Sequence of chain 48.B:
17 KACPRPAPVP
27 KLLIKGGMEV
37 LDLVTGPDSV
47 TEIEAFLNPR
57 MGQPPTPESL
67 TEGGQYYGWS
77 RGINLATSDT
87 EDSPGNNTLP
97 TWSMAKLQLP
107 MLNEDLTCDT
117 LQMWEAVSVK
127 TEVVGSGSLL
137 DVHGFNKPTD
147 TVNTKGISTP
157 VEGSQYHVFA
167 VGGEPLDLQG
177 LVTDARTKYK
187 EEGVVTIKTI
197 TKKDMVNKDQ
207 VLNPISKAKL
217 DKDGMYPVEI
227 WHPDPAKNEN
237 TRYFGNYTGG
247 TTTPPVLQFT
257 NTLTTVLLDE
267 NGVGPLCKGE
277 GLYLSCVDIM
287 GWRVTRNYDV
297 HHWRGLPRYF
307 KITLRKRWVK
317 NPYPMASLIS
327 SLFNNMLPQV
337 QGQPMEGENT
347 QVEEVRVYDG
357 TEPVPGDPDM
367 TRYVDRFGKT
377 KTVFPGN

Sequence of chain 48.A:
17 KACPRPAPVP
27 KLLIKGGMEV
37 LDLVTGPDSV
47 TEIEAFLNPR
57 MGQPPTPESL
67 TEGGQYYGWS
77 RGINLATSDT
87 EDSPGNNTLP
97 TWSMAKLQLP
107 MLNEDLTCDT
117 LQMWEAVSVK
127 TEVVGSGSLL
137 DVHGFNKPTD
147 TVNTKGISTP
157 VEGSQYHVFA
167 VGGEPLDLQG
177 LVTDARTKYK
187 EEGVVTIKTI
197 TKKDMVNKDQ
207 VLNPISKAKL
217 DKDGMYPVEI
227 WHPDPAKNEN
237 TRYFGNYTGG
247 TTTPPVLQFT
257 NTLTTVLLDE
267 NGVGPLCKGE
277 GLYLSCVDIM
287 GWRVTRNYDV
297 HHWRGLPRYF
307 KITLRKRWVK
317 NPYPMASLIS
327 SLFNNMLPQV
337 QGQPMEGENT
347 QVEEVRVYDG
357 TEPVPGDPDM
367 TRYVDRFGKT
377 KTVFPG

This protein binds this small molecule.
Small molecule (SMILES): CC(=O)N[C@@H]1[C@@H](O[C@@H]2O[C@H](CO)[C@H](O)[C@H](O[C@]3(C(=O)O)C[C@H](O)[C@@H](NC(C)=O)[C@H]([C@H](O)[C@H](O)CO)O3)[C@H]2O)[C@H](O)[C@@H](CO[C@]2(C(=O)O)C[C@H](O)[C@@H](NC(C)=O)[C@H]([C@H](O)[C@H](O)CO)O2)O[C@H]1O

Binding-site contacts:
Ligand atom O3 contacts residue GLY78 of chain 48.A at 3.3 Å.
Ligand atom C1 contacts residue ARG77 of chain 48.A at 3.6 Å.
Ligand atom C1 contacts residue SER89 of chain 48.A at 3.5 Å.
Ligand atom C4 contacts residue GLY78 of chain 48.A at 3.4 Å.
Ligand atom C5 contacts residue TYR72 of chain 48.A at 3.9 Å (hydrophobic).
Ligand atom C4 contacts residue TYR72 of chain 48.A at 3.8 Å (hydrophobic).
Ligand atom O8 contacts residue ARG77 of chain 48.A at 3.2 Å (salt-bridge).
Ligand atom O1A contacts residue LYS186 of chain 48.A at 2.8 Å (salt-bridge).
Ligand atom C3 contacts residue GLY78 of chain 48.A at 3.6 Å.
Ligand atom C3 contacts residue HIS298 of chain 48.A at 3.6 Å.
Ligand atom O10 contacts residue THR291 of chain 48.A at 4.3 Å.
Ligand atom O4 contacts residue ILE79 of chain 48.A at 4.0 Å.
Ligand atom C1 contacts residue LYS186 of chain 48.A at 3.9 Å.
Ligand atom O1A contacts residue HIS298 of chain 48.A at 3.9 Å.
Ligand atom O4 contacts residue GLY78 of chain 48.A at 3.1 Å.
Ligand atom O4 contacts residue VAL296 of chain 48.A at 3.9 Å.
Ligand atom C11 contacts residue ASP85 of chain 48.B at 4.0 Å.
Ligand atom O1B contacts residue TYR72 of chain 48.A at 4.1 Å.
Ligand atom N5 contacts residue TYR72 of chain 48.A at 3.4 Å (h-bond).
Ligand atom C5 contacts residue ASN93 of chain 48.A at 3.6 Å.
Ligand atom C4 contacts residue ASN93 of chain 48.A at 4.2 Å.
Ligand atom O6 contacts residue ASN93 of chain 48.A at 3.0 Å (h-bond).
Ligand atom O1A contacts residue SER89 of chain 48.A at 3.1 Å (h-bond).
Ligand atom O4 contacts residue ASN80 of chain 48.A at 4.3 Å.
Ligand atom C3 contacts residue VAL296 of chain 48.A at 3.7 Å (hydrophobic).
Ligand atom O1A contacts residue GLY78 of chain 48.A at 3.2 Å (h-bond).
Ligand atom C1 contacts residue GLY78 of chain 48.A at 3.7 Å.
Ligand atom C1 contacts residue TYR72 of chain 48.A at 4.1 Å (hydrophobic).
Ligand atom C6 contacts residue ASN93 of chain 48.A at 3.0 Å.
Ligand atom C2 contacts residue GLY78 of chain 48.A at 3.9 Å.
Ligand atom C6 contacts residue TYR72 of chain 48.A at 4.0 Å (hydrophobic).
Ligand atom C3 contacts residue GLY78 of chain 48.A at 4.0 Å.
Ligand atom O8 contacts residue TYR72 of chain 48.A at 4.3 Å.
Ligand atom C4 contacts residue HIS298 of chain 48.A at 3.2 Å.
Ligand atom O4 contacts residue THR291 of chain 48.A at 3.5 Å.
Ligand atom O1B contacts residue SER89 of chain 48.A at 3.1 Å (h-bond).
Ligand atom O1A contacts residue TYR72 of chain 48.A at 3.5 Å.
Ligand atom O1A contacts residue ARG77 of chain 48.A at 3.2 Å (salt-bridge).
Ligand atom O1B contacts residue ARG77 of chain 48.A at 2.9 Å (salt-bridge).
Ligand atom O4 contacts residue HIS298 of chain 48.A at 2.7 Å (h-bond).